Binding-site contacts:
Ligand atom OD1 contacts residue PRO291 of chain 1.D at 4.0 Å.
Ligand atom CA contacts residue CP1 of chain 1.M at 3.2 Å.
Ligand atom CG contacts residue PRO291 of chain 1.D at 4.1 Å (hydrophobic).
Ligand atom N contacts residue PRO291 of chain 1.D at 3.5 Å.
Ligand atom OXT contacts residue CP1 of chain 1.M at 3.5 Å (h-bond).
Ligand atom CB contacts residue CP1 of chain 1.M at 4.4 Å.
Ligand atom C contacts residue ARG115 of chain 1.D at 4.1 Å.
Ligand atom N contacts residue CP1 of chain 1.M at 2.5 Å (h-bond).
Ligand atom N contacts residue LYS94 of chain 1.E at 4.2 Å.
Ligand atom CG contacts residue ARG244 of chain 1.D at 3.6 Å.
Ligand atom OD1 contacts residue LEU290 of chain 1.D at 4.2 Å.
Ligand atom OD2 contacts residue LYS94 of chain 1.E at 3.4 Å (salt-bridge).
Ligand atom CA contacts residue THR177 of chain 1.D at 4.2 Å.
Ligand atom CA contacts residue LEU290 of chain 1.D at 3.4 Å (hydrophobic).
Ligand atom OD1 contacts residue GLN246 of chain 1.D at 2.8 Å (h-bond).
Ligand atom O contacts residue HIS143 of chain 1.D at 3.9 Å.
Ligand atom OD1 contacts residue ARG244 of chain 1.D at 3.1 Å (salt-bridge).
Ligand atom C contacts residue THR177 of chain 1.D at 4.2 Å.
Ligand atom C contacts residue HIS143 of chain 1.D at 4.1 Å.
Ligand atom OD2 contacts residue ARG244 of chain 1.D at 3.0 Å (salt-bridge).
Ligand atom CG contacts residue LEU290 of chain 1.D at 3.9 Å (hydrophobic).
Ligand atom OD2 contacts residue PRO291 of chain 1.D at 4.2 Å.
Ligand atom N contacts residue LEU290 of chain 1.D at 2.8 Å (h-bond).
Ligand atom C contacts residue ARG176 of chain 1.D at 3.6 Å.
Ligand atom OXT contacts residue ARG115 of chain 1.D at 3.2 Å (salt-bridge).
Ligand atom O contacts residue ARG176 of chain 1.D at 3.0 Å (salt-bridge).
Ligand atom O contacts residue THR177 of chain 1.D at 3.6 Å.
Ligand atom O contacts residue CP1 of chain 1.M at 4.5 Å.
Ligand atom CG contacts residue GLN246 of chain 1.D at 3.4 Å.
Ligand atom N contacts residue ARG115 of chain 1.D at 4.5 Å.
Ligand atom C contacts residue CP1 of chain 1.M at 3.6 Å.
Ligand atom CB contacts residue GLN246 of chain 1.D at 4.5 Å.
Ligand atom CB contacts residue THR177 of chain 1.D at 4.1 Å.
Ligand atom OXT contacts residue ARG176 of chain 1.D at 2.9 Å (salt-bridge).
Ligand atom OXT contacts residue HIS143 of chain 1.D at 4.3 Å.
Ligand atom CB contacts residue LEU290 of chain 1.D at 3.3 Å (hydrophobic).
Ligand atom CB contacts residue PRO289 of chain 1.D at 4.1 Å (hydrophobic).
Ligand atom OD2 contacts residue GLN246 of chain 1.D at 3.5 Å (h-bond).
Ligand atom OXT contacts residue LYS94 of chain 1.E at 3.9 Å.

Sequence of chain 1.E:
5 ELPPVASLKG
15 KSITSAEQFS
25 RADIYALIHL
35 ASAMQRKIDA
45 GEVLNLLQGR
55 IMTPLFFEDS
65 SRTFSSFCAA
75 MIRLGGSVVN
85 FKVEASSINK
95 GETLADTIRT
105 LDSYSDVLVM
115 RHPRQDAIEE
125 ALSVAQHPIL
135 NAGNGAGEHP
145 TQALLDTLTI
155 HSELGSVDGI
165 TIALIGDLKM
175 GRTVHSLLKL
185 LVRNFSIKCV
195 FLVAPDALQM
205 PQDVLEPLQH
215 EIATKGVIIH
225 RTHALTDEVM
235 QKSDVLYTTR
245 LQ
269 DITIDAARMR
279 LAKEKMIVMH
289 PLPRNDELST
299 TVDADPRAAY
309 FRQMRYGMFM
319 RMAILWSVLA

Sequence of chain 1.D:
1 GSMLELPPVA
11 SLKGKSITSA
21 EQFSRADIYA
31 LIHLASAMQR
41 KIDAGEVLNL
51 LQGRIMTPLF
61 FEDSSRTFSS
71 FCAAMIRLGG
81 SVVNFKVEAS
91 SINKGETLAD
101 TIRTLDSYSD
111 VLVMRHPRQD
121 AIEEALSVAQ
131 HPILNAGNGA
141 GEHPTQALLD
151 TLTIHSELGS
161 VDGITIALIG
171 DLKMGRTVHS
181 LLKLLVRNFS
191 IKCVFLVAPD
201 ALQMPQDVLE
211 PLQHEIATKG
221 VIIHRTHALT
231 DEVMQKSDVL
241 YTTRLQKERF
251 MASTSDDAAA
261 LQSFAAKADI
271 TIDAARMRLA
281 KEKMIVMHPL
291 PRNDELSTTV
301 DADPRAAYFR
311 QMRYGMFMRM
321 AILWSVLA

A small-molecule ligand and the protein it binds are described below.
Small molecule (SMILES): N[C@@H](CC(=O)O)C(=O)O